Binding-site contacts:
Ligand atom C2 contacts residue ASN100 of chain 1.J at 2.5 Å.
Ligand atom C7 contacts residue ASN100 of chain 1.J at 3.3 Å.
Ligand atom O5 contacts residue SER102 of chain 1.J at 3.5 Å (h-bond).
Ligand atom C5 contacts residue ASN100 of chain 1.J at 3.7 Å.
Ligand atom C5 contacts residue SER102 of chain 1.J at 4.3 Å.
Ligand atom C8 contacts residue ASN100 of chain 1.J at 3.7 Å.
Ligand atom C4 contacts residue ASN100 of chain 1.J at 4.2 Å.
Ligand atom C3 contacts residue ASN100 of chain 1.J at 3.8 Å.
Ligand atom N2 contacts residue ASN100 of chain 1.J at 2.9 Å (h-bond).
Ligand atom O7 contacts residue ASN100 of chain 1.J at 3.4 Å (h-bond).
Ligand atom C1 contacts residue ASN100 of chain 1.J at 1.4 Å.
Ligand atom O5 contacts residue ASN100 of chain 1.J at 2.4 Å (h-bond).
Ligand atom C1 contacts residue SER102 of chain 1.J at 3.5 Å.

A protein and the small-molecule ligand that binds it are described below.
Small molecule (SMILES): CC(=O)N[C@@H]1[C@@H](O)[C@H](O)[C@@H](CO)O[C@H]1O

Sequence of chain 1.J:
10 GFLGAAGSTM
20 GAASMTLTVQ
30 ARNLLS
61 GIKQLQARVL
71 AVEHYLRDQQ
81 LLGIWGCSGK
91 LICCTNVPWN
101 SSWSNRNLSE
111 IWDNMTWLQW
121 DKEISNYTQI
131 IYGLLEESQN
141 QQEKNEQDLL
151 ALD